Sequence of chain 1.J:
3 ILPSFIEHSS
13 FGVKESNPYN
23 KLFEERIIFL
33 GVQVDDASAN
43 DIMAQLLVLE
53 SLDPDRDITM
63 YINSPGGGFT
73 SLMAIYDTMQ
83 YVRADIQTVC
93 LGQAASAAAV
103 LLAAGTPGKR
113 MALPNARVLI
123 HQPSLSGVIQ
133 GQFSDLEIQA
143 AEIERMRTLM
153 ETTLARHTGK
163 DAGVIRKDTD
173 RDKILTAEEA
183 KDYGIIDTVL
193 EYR

This small molecule binds to this protein.
Small molecule (SMILES): CC(C)C[C@H](NC(=O)c1ccccc1)C(=O)O

Binding-site contacts:
Ligand atom C3 contacts residue ALA99 of chain 1.J at 3.8 Å (hydrophobic).
Ligand atom O contacts residue PHE71 of chain 1.J at 3.6 Å (h-bond).
Ligand atom C1 contacts residue PRO125 of chain 1.J at 3.9 Å (hydrophobic).
Ligand atom C contacts residue SER126 of chain 1.J at 4.0 Å.
Ligand atom N contacts residue LEU1 of chain 1.MA at 3.5 Å (h-bond).
Ligand atom C4 contacts residue SER98 of chain 1.J at 4.1 Å.
Ligand atom C6 contacts residue HIS123 of chain 1.J at 3.9 Å.
Ligand atom CD1 contacts residue LEU1 of chain 1.MA at 3.6 Å (hydrophobic).
Ligand atom C5 contacts residue MET152 of chain 1.J at 3.6 Å (hydrophobic).
Ligand atom C5 contacts residue SER98 of chain 1.J at 4.0 Å.
Ligand atom C6 contacts residue SER98 of chain 1.J at 4.0 Å.
Ligand atom CA contacts residue GLY69 of chain 1.J at 3.6 Å.
Ligand atom CA contacts residue LEU1 of chain 1.MA at 2.4 Å (hydrophobic).
Ligand atom N contacts residue GLY69 of chain 1.J at 3.1 Å (h-bond).
Ligand atom C contacts residue PRO125 of chain 1.J at 4.0 Å (hydrophobic).
Ligand atom C6 contacts residue PRO125 of chain 1.J at 3.5 Å (hydrophobic).
Ligand atom C7 contacts residue LEU1 of chain 1.MA at 1.3 Å (hydrophobic).
Ligand atom C contacts residue GLY69 of chain 1.J at 3.8 Å.
Ligand atom CB contacts residue GLY69 of chain 1.J at 3.0 Å.
Ligand atom C3 contacts residue LEU74 of chain 1.J at 3.6 Å (hydrophobic).
Ligand atom C1 contacts residue GLY69 of chain 1.J at 4.0 Å.
Ligand atom C2 contacts residue PHE71 of chain 1.J at 4.0 Å (hydrophobic).
Ligand atom O contacts residue GLY70 of chain 1.J at 3.5 Å.
Ligand atom C5 contacts residue ALA99 of chain 1.J at 4.0 Å (hydrophobic).
Ligand atom O contacts residue LEU1 of chain 1.MA at 2.2 Å (h-bond).
Ligand atom C4 contacts residue LEU74 of chain 1.J at 4.0 Å (hydrophobic).
Ligand atom C7 contacts residue SER126 of chain 1.J at 3.6 Å.
Ligand atom CB contacts residue GLY70 of chain 1.J at 4.1 Å.
Ligand atom O1 contacts residue SER126 of chain 1.J at 3.2 Å (h-bond).
Ligand atom CB contacts residue LEU1 of chain 1.MA at 3.3 Å (hydrophobic).
Ligand atom C4 contacts residue ALA99 of chain 1.J at 3.8 Å (hydrophobic).
Ligand atom C4 contacts residue MET152 of chain 1.J at 3.7 Å (hydrophobic).
Ligand atom O1 contacts residue HIS123 of chain 1.J at 4.1 Å.
Ligand atom C2 contacts residue GLY69 of chain 1.J at 3.6 Å.
Ligand atom CD1 contacts residue SER126 of chain 1.J at 4.0 Å.
Ligand atom CA contacts residue SER126 of chain 1.J at 3.6 Å.
Ligand atom C3 contacts residue PHE71 of chain 1.J at 3.5 Å (hydrophobic).
Ligand atom CG contacts residue LEU1 of chain 1.MA at 3.4 Å (hydrophobic).
Ligand atom O1 contacts residue PRO125 of chain 1.J at 3.7 Å.
Ligand atom C5 contacts residue HIS123 of chain 1.J at 3.5 Å.